The small molecule below binds the protein below.
Small molecule (SMILES): C[C@]12O[C@H](C[C@]1(O)CO)n1c3ccccc3c3c4c(c5c6ccccc6n2c5c31)CNC4=O

Binding-site contacts:
Ligand atom C8 contacts residue GLY120 of chain 1.B at 3.5 Å.
Ligand atom C1 contacts residue GLY43 of chain 1.B at 3.6 Å.
Ligand atom C10 contacts residue TYR116 of chain 1.B at 3.9 Å (hydrophobic).
Ligand atom C24 contacts residue LEU168 of chain 1.B at 3.6 Å (hydrophobic).
Ligand atom C10 contacts residue LEU117 of chain 1.B at 3.2 Å (hydrophobic).
Ligand atom C12 contacts residue LEU168 of chain 1.B at 3.8 Å (hydrophobic).
Ligand atom C9 contacts residue LEU117 of chain 1.B at 3.7 Å (hydrophobic).
Ligand atom C17 contacts residue GLY178 of chain 1.B at 3.8 Å.
Ligand atom O2 contacts residue TYR116 of chain 1.B at 3.4 Å.
Ligand atom C10 contacts residue GLY120 of chain 1.B at 3.8 Å.
Ligand atom O2 contacts residue LEU117 of chain 1.B at 2.7 Å (h-bond).
Ligand atom N3 contacts residue GLU115 of chain 1.B at 2.9 Å (salt-bridge).
Ligand atom C18 contacts residue GLY178 of chain 1.B at 3.5 Å.
Ligand atom C9 contacts residue PRO118 of chain 1.B at 3.9 Å (hydrophobic).
Ligand atom C18 contacts residue LYS67 of chain 1.B at 3.7 Å.
Ligand atom C20 contacts residue ASP179 of chain 1.B at 3.4 Å.
Ligand atom C19 contacts residue LYS67 of chain 1.B at 3.6 Å.
Ligand atom C17 contacts residue MET114 of chain 1.B at 3.7 Å (hydrophobic).
Ligand atom C19 contacts residue ASP179 of chain 1.B at 3.3 Å.
Ligand atom C1 contacts residue LYS42 of chain 1.B at 3.6 Å.
Ligand atom C7 contacts residue LEU40 of chain 1.B at 3.5 Å (hydrophobic).
Ligand atom C25 contacts residue LEU117 of chain 1.B at 3.6 Å (hydrophobic).
Ligand atom C25 contacts residue ALA65 of chain 1.B at 3.6 Å (hydrophobic).
Ligand atom O3 contacts residue ARG165 of chain 1.B at 2.8 Å (salt-bridge).
Ligand atom O4 contacts residue ARG165 of chain 1.B at 3.3 Å (salt-bridge).
Ligand atom C10 contacts residue LEU40 of chain 1.B at 3.8 Å (hydrophobic).
Ligand atom C6 contacts residue LEU40 of chain 1.B at 3.8 Å (hydrophobic).
Ligand atom O1 contacts residue GLY41 of chain 1.B at 3.5 Å.
Ligand atom C9 contacts residue LEU40 of chain 1.B at 3.8 Å (hydrophobic).
Ligand atom C14 contacts residue LEU168 of chain 1.B at 3.6 Å (hydrophobic).
Ligand atom C25 contacts residue GLU115 of chain 1.B at 3.8 Å.
Ligand atom N3 contacts residue ALA65 of chain 1.B at 3.2 Å.
Ligand atom C21 contacts residue VAL48 of chain 1.B at 3.7 Å (hydrophobic).
Ligand atom C11 contacts residue LEU40 of chain 1.B at 3.9 Å (hydrophobic).
Ligand atom C6 contacts residue GLY120 of chain 1.B at 3.8 Å.
Ligand atom C24 contacts residue ALA65 of chain 1.B at 3.8 Å (hydrophobic).
Ligand atom C23 contacts residue LEU168 of chain 1.B at 3.8 Å (hydrophobic).
Ligand atom C9 contacts residue GLY120 of chain 1.B at 3.5 Å.
Ligand atom C7 contacts residue GLY120 of chain 1.B at 3.6 Å.
Ligand atom C26 contacts residue ARG165 of chain 1.B at 3.8 Å.

Sequence of chain 1.B:
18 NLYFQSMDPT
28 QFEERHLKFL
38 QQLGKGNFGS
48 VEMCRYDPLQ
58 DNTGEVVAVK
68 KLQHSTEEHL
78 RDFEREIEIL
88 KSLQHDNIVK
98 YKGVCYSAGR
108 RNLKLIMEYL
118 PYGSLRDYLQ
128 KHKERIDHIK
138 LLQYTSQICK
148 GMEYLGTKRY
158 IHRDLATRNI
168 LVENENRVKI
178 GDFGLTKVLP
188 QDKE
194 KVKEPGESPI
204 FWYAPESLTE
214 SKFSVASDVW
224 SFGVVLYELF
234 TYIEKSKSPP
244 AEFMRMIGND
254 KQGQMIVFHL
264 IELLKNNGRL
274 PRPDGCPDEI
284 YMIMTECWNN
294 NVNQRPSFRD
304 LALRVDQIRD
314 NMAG